A small-molecule ligand and the protein it binds are described below.
Small molecule (SMILES): CC(=O)N[C@H]1[C@H](O[C@H]2[C@H](O)[C@@H](NC(C)=O)CO[C@@H]2CO)O[C@H](CO)[C@@H](O)[C@@H]1O

Sequence of chain 1.C:
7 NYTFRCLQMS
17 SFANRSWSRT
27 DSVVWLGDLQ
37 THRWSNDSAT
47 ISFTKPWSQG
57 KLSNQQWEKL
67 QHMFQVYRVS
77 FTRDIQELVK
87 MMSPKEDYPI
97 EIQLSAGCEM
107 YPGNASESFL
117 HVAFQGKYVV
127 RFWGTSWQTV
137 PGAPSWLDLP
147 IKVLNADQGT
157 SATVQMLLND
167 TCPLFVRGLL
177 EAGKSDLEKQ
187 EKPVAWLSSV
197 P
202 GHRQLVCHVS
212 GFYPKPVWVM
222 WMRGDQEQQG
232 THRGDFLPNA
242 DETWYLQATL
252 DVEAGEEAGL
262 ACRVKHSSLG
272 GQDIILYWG

Binding-site contacts:
Ligand atom O6 contacts residue THR131 of chain 1.C at 3.5 Å.
Ligand atom C6 contacts residue GLY130 of chain 1.C at 4.4 Å.
Ligand atom O5 contacts residue THR131 of chain 1.C at 3.9 Å.
Ligand atom C3 contacts residue GLY130 of chain 1.C at 4.0 Å.
Ligand atom C7 contacts residue ASN165 of chain 1.C at 3.3 Å.
Ligand atom N2 contacts residue GLN161 of chain 1.C at 2.8 Å (h-bond).
Ligand atom C1 contacts residue ASN165 of chain 1.C at 1.4 Å.
Ligand atom C3 contacts residue GLN161 of chain 1.C at 3.6 Å.
Ligand atom C1 contacts residue GLY130 of chain 1.C at 4.3 Å.
Ligand atom C2 contacts residue GLN161 of chain 1.C at 3.8 Å.
Ligand atom C3 contacts residue ASN165 of chain 1.C at 3.8 Å.
Ligand atom C8 contacts residue GLN161 of chain 1.C at 3.4 Å.
Ligand atom C5 contacts residue ASN165 of chain 1.C at 3.6 Å.
Ligand atom O6 contacts residue GLY130 of chain 1.C at 4.1 Å.
Ligand atom O3 contacts residue THR131 of chain 1.C at 3.8 Å.
Ligand atom C4 contacts residue ASN165 of chain 1.C at 4.2 Å.
Ligand atom O4 contacts residue GLY130 of chain 1.C at 3.8 Å.
Ligand atom O7 contacts residue TRP129 of chain 1.C at 4.5 Å.
Ligand atom C8 contacts residue TRP129 of chain 1.C at 3.6 Å (hydrophobic).
Ligand atom C1 contacts residue GLN161 of chain 1.C at 4.4 Å.
Ligand atom N2 contacts residue GLY130 of chain 1.C at 4.3 Å.
Ligand atom O7 contacts residue GLY130 of chain 1.C at 3.2 Å.
Ligand atom C5 contacts residue GLY130 of chain 1.C at 3.9 Å.
Ligand atom O3 contacts residue GLN161 of chain 1.C at 3.7 Å.
Ligand atom O7 contacts residue THR131 of chain 1.C at 4.4 Å.
Ligand atom C8 contacts residue ASN165 of chain 1.C at 4.4 Å.
Ligand atom C7 contacts residue GLN161 of chain 1.C at 3.6 Å.
Ligand atom O5 contacts residue ASN165 of chain 1.C at 2.3 Å (h-bond).
Ligand atom C2 contacts residue ASN165 of chain 1.C at 2.4 Å.
Ligand atom C3 contacts residue THR131 of chain 1.C at 3.9 Å.
Ligand atom O7 contacts residue ASN165 of chain 1.C at 3.4 Å (h-bond).
Ligand atom C7 contacts residue GLY130 of chain 1.C at 3.6 Å.
Ligand atom C8 contacts residue GLY130 of chain 1.C at 4.1 Å.
Ligand atom O4 contacts residue THR131 of chain 1.C at 4.1 Å.
Ligand atom N2 contacts residue ASN165 of chain 1.C at 2.9 Å (h-bond).
Ligand atom C4 contacts residue GLY130 of chain 1.C at 4.3 Å.